A small-molecule ligand and the protein it binds are described below.
Small molecule (SMILES): CC(=O)N[C@@H]1[C@@H](O)[C@H](O)[C@@H](CO)O[C@H]1O

Binding-site contacts:
Ligand atom C6 contacts residue LEU82 of chain 1.B at 4.3 Å (hydrophobic).
Ligand atom C2 contacts residue ASN77 of chain 1.B at 2.4 Å.
Ligand atom C3 contacts residue ASN77 of chain 1.B at 3.8 Å.
Ligand atom C8 contacts residue GLN89 of chain 1.B at 3.2 Å.
Ligand atom O5 contacts residue ASN77 of chain 1.B at 2.3 Å (h-bond).
Ligand atom O3 contacts residue GLN89 of chain 1.B at 3.3 Å (h-bond).
Ligand atom C6 contacts residue ASN80 of chain 1.B at 3.8 Å.
Ligand atom C2 contacts residue GLN89 of chain 1.B at 4.1 Å.
Ligand atom C5 contacts residue ASN77 of chain 1.B at 3.7 Å.
Ligand atom C7 contacts residue GLN89 of chain 1.B at 3.0 Å.
Ligand atom C1 contacts residue ASN77 of chain 1.B at 1.5 Å.
Ligand atom C7 contacts residue VAL87 of chain 1.B at 4.0 Å (hydrophobic).
Ligand atom C8 contacts residue VAL87 of chain 1.B at 4.2 Å (hydrophobic).
Ligand atom N2 contacts residue GLN89 of chain 1.B at 3.5 Å (h-bond).
Ligand atom N2 contacts residue ASN77 of chain 1.B at 2.9 Å (h-bond).
Ligand atom C8 contacts residue ALA86 of chain 1.B at 3.8 Å (hydrophobic).
Ligand atom O7 contacts residue GLN89 of chain 1.B at 3.1 Å (h-bond).
Ligand atom O5 contacts residue ASN80 of chain 1.B at 3.0 Å (h-bond).
Ligand atom O5 contacts residue LEU84 of chain 1.B at 4.1 Å.
Ligand atom O6 contacts residue LEU82 of chain 1.B at 4.3 Å.
Ligand atom O7 contacts residue ASN77 of chain 1.B at 3.4 Å (h-bond).
Ligand atom C7 contacts residue ALA86 of chain 1.B at 4.1 Å (hydrophobic).
Ligand atom C4 contacts residue ASN77 of chain 1.B at 4.2 Å.
Ligand atom C7 contacts residue ASN77 of chain 1.B at 3.3 Å.
Ligand atom O7 contacts residue ALA86 of chain 1.B at 3.4 Å.
Ligand atom C8 contacts residue ASN77 of chain 1.B at 4.5 Å.
Ligand atom O6 contacts residue LEU84 of chain 1.B at 3.7 Å.
Ligand atom C5 contacts residue ASN80 of chain 1.B at 3.6 Å.
Ligand atom O7 contacts residue VAL87 of chain 1.B at 2.9 Å (h-bond).
Ligand atom C3 contacts residue GLN89 of chain 1.B at 4.3 Å.
Ligand atom C1 contacts residue ASN80 of chain 1.B at 3.6 Å.

Sequence of chain 1.B:
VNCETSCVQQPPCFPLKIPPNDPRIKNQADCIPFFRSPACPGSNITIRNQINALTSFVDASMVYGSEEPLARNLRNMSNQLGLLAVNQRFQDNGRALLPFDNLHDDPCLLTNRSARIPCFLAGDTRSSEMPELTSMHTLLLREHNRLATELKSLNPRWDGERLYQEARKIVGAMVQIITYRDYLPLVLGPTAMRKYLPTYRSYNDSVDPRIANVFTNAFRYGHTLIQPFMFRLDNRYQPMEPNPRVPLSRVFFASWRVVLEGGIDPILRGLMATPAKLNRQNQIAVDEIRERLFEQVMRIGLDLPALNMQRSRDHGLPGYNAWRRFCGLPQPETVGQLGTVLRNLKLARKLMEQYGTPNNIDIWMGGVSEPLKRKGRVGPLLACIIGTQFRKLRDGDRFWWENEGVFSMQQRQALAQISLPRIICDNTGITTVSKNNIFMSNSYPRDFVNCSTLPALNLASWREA